Binding-site contacts:
Ligand atom C7 contacts residue ILE341 of chain 1.J at 3.5 Å (hydrophobic).
Ligand atom C12 contacts residue GLY125 of chain 1.J at 4.2 Å.
Ligand atom C17 contacts residue VAL128 of chain 1.J at 3.7 Å (hydrophobic).
Ligand atom O4 contacts residue LEU286 of chain 1.J at 3.2 Å.
Ligand atom C2 contacts residue HIS449 of chain 1.J at 2.8 Å.
Ligand atom C15 contacts residue LEU286 of chain 1.J at 3.8 Å (hydrophobic).
Ligand atom C16 contacts residue GLY125 of chain 1.J at 4.1 Å.
Ligand atom C15 contacts residue GLY125 of chain 1.J at 3.3 Å.
Ligand atom C3 contacts residue HIS449 of chain 1.J at 3.5 Å.
Ligand atom C16 contacts residue GLY124 of chain 1.J at 3.2 Å.
Ligand atom C19 contacts residue ALA75 of chain 1.J at 3.1 Å (hydrophobic).
Ligand atom C4 contacts residue SER203 of chain 1.J at 3.4 Å.
Ligand atom C1 contacts residue ILE341 of chain 1.J at 4.0 Å (hydrophobic).
Ligand atom O1 contacts residue HIS449 of chain 1.J at 3.3 Å (h-bond).
Ligand atom C18 contacts residue LEU344 of chain 1.J at 3.3 Å (hydrophobic).
Ligand atom O4 contacts residue MET345 of chain 1.J at 3.7 Å.
Ligand atom C18 contacts residue ALA75 of chain 1.J at 4.0 Å (hydrophobic).
Ligand atom O1 contacts residue SER203 of chain 1.J at 2.3 Å (h-bond).
Ligand atom C4 contacts residue GLY125 of chain 1.J at 3.9 Å.
Ligand atom C5 contacts residue GLY125 of chain 1.J at 3.9 Å.
Ligand atom C13 contacts residue GLY125 of chain 1.J at 4.2 Å.
Ligand atom C8 contacts residue ILE341 of chain 1.J at 3.4 Å (hydrophobic).
Ligand atom C3 contacts residue SER203 of chain 1.J at 2.7 Å.
Ligand atom C7 contacts residue MET345 of chain 1.J at 3.1 Å (hydrophobic).
Ligand atom C15 contacts residue GLY124 of chain 1.J at 3.1 Å.
Ligand atom C5 contacts residue LEU300 of chain 1.J at 4.2 Å (hydrophobic).
Ligand atom C19 contacts residue LEU344 of chain 1.J at 3.5 Å (hydrophobic).
Ligand atom C9 contacts residue LEU344 of chain 1.J at 3.8 Å (hydrophobic).
Ligand atom C20 contacts residue LEU286 of chain 1.J at 3.0 Å (hydrophobic).
Ligand atom C17 contacts residue LEU79 of chain 1.J at 3.9 Å (hydrophobic).
Ligand atom C16 contacts residue VAL128 of chain 1.J at 3.7 Å (hydrophobic).
Ligand atom C18 contacts residue LEU79 of chain 1.J at 4.2 Å (hydrophobic).
Ligand atom C8 contacts residue MET345 of chain 1.J at 3.6 Å (hydrophobic).
Ligand atom O2 contacts residue GLY125 of chain 1.J at 3.6 Å.
Ligand atom O1 contacts residue ALA204 of chain 1.J at 4.0 Å.
Ligand atom O2 contacts residue SER203 of chain 1.J at 4.0 Å.
Ligand atom C1 contacts residue HIS449 of chain 1.J at 3.7 Å.
Ligand atom C2 contacts residue SER203 of chain 1.J at 3.3 Å.
Ligand atom C10 contacts residue LEU344 of chain 1.J at 3.3 Å (hydrophobic).
Ligand atom C17 contacts residue LEU344 of chain 1.J at 4.0 Å (hydrophobic).

This protein binds this small molecule.
Small molecule (SMILES): C=CC[N@@+]1(C)CC[C@]23c4c5ccc(O)c4O[C@H]2C(=O)CC[C@@]3(O)[C@H]1C5

Sequence of chain 1.J:
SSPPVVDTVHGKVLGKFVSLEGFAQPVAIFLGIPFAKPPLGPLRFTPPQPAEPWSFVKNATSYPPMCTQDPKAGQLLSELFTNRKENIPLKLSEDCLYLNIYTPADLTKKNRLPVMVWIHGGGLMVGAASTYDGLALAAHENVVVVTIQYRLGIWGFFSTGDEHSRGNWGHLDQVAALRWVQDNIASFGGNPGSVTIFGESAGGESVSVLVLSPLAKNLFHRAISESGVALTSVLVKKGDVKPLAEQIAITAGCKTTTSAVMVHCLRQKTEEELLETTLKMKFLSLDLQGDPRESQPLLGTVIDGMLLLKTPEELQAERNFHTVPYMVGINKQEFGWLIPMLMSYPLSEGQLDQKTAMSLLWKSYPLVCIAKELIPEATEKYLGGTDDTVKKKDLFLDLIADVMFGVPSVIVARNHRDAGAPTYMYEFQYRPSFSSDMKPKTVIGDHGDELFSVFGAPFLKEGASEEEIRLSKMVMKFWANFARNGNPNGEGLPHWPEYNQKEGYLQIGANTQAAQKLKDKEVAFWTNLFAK